Binding-site contacts:
Ligand atom N2 contacts residue ASN87 of chain 1.A at 3.1 Å (h-bond).
Ligand atom O7 contacts residue GLU86 of chain 1.A at 4.3 Å.
Ligand atom C7 contacts residue ASN87 of chain 1.A at 3.9 Å.
Ligand atom C2 contacts residue ASN87 of chain 1.A at 3.0 Å.
Ligand atom C7 contacts residue GLU86 of chain 1.A at 4.3 Å.
Ligand atom O7 contacts residue ASN87 of chain 1.A at 4.4 Å.
Ligand atom C5 contacts residue ASN87 of chain 1.A at 3.8 Å.
Ligand atom C3 contacts residue ASN87 of chain 1.A at 4.0 Å.
Ligand atom O5 contacts residue ASN87 of chain 1.A at 2.8 Å (h-bond).
Ligand atom C8 contacts residue GLU86 of chain 1.A at 4.4 Å.
Ligand atom C1 contacts residue ASN87 of chain 1.A at 1.8 Å.

The small molecule below binds the protein below.
Small molecule (SMILES): CC(=O)N[C@H]1[C@H](O[C@H]2[C@H](O)[C@@H](NC(C)=O)CO[C@@H]2CO)O[C@H](CO)[C@@H](O[C@H]2O[C@H](CO[C@@H]3O[C@H](CO[C@@H]4O[C@H](CO)[C@@H](O)[C@H](O)[C@@H]4O)[C@@H](O)[C@H](O)[C@@H]3O)[C@@H](O)[C@H](O[C@H]3O[C@H](CO)[C@@H](O)[C@H](O)[C@@H]3O[C@@H]3O[C@H](CO)[C@@H](O)[C@H](O)[C@@H]3O)[C@@H]2O)[C@@H]1O

Sequence of chain 1.A:
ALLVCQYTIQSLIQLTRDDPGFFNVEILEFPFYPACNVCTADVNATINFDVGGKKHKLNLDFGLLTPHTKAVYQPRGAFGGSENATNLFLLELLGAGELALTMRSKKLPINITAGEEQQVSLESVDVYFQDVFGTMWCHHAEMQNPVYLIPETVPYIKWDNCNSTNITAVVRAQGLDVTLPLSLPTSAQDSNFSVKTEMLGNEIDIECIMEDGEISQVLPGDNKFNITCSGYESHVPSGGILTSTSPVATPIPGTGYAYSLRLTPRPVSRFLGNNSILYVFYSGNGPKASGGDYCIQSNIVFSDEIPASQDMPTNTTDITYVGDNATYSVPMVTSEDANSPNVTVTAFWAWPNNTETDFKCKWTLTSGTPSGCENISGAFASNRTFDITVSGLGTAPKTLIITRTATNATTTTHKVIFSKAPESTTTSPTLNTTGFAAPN